Sequence of chain 2.A:
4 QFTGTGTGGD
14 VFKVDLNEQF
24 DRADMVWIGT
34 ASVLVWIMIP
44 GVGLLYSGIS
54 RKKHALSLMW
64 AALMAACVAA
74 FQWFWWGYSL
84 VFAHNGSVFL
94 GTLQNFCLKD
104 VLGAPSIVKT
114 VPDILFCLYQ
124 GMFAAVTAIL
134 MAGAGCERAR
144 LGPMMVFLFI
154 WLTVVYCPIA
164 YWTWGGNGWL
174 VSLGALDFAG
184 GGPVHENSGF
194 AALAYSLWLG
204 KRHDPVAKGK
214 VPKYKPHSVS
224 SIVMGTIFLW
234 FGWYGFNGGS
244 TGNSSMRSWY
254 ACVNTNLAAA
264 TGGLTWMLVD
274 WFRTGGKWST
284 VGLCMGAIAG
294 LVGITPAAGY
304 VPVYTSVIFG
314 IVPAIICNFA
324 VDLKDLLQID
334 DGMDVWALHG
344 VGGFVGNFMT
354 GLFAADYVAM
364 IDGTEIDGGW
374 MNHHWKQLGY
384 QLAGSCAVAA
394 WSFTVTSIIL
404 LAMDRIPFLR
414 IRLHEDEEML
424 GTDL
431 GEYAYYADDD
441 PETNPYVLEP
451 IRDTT

This small molecule binds to this protein.
Small molecule (SMILES): CCCCCCCCCCO[C@@H]1O[C@H](CO)[C@@H](O[C@H]2O[C@H](CO)[C@@H](O)[C@H](O)[C@H]2O)[C@H](O)[C@H]1O

Binding-site contacts:
Ligand atom O2 contacts residue TRP378 of chain 2.A at 4.2 Å.
Ligand atom C11 contacts residue TRP373 of chain 2.A at 3.8 Å (hydrophobic).
Ligand atom C4 contacts residue TRP378 of chain 2.A at 3.9 Å (hydrophobic).
Ligand atom C2 contacts residue TRP378 of chain 2.A at 4.1 Å (hydrophobic).
Ligand atom C1 contacts residue TRP378 of chain 2.A at 4.5 Å (hydrophobic).
Ligand atom O16 contacts residue TRP378 of chain 2.A at 3.9 Å.
Ligand atom C6 contacts residue TRP378 of chain 2.A at 3.5 Å (hydrophobic).
Ligand atom C9 contacts residue TRP373 of chain 2.A at 4.4 Å (hydrophobic).
Ligand atom O7 contacts residue TRP378 of chain 2.A at 3.7 Å.
Ligand atom O6 contacts residue TRP373 of chain 2.A at 4.0 Å.
Ligand atom C7 contacts residue TRP378 of chain 2.A at 4.3 Å (hydrophobic).
Ligand atom C25 contacts residue TRP378 of chain 2.A at 4.3 Å (hydrophobic).
Ligand atom C8 contacts residue TRP378 of chain 2.A at 4.5 Å (hydrophobic).
Ligand atom O49 contacts residue TRP378 of chain 2.A at 4.2 Å.
Ligand atom C57 contacts residue TRP373 of chain 2.A at 4.0 Å (hydrophobic).
Ligand atom C9 contacts residue TRP378 of chain 2.A at 4.0 Å (hydrophobic).
Ligand atom O61 contacts residue TRP373 of chain 2.A at 3.5 Å.
Ligand atom C22 contacts residue TRP378 of chain 2.A at 4.0 Å (hydrophobic).
Ligand atom O5 contacts residue TRP378 of chain 2.A at 4.0 Å.